Sequence of chain 52.A:
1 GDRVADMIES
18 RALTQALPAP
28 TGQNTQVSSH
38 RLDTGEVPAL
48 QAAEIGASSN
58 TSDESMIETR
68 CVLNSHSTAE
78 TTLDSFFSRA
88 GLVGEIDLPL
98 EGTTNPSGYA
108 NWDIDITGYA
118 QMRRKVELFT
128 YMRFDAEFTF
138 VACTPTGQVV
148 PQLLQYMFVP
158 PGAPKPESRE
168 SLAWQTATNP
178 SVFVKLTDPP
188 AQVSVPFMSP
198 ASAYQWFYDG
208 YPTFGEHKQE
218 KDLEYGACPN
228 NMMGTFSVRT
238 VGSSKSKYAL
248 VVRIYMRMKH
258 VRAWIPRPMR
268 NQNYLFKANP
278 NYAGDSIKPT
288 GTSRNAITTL

Binding-site contacts:
Ligand atom CAB contacts residue PHE131 of chain 52.A at 3.8 Å (hydrophobic).
Ligand atom CAH contacts residue VAL192 of chain 52.A at 3.5 Å (hydrophobic).
Ligand atom CAS contacts residue TYR201 of chain 52.A at 3.7 Å (hydrophobic).
Ligand atom CAS contacts residue ASN228 of chain 52.A at 3.8 Å.
Ligand atom CAK contacts residue PHE155 of chain 52.A at 2.9 Å (hydrophobic).
Ligand atom OAD contacts residue ILE113 of chain 52.A at 3.1 Å (h-bond).
Ligand atom CAJ contacts residue VAL192 of chain 52.A at 3.7 Å (hydrophobic).
Ligand atom CAF contacts residue GLN202 of chain 52.A at 3.5 Å.
Ligand atom CAH contacts residue PHE135 of chain 52.A at 3.4 Å (hydrophobic).
Ligand atom CAI contacts residue PHE155 of chain 52.A at 3.1 Å (hydrophobic).
Ligand atom CBB contacts residue ASN228 of chain 52.A at 3.7 Å.
Ligand atom CAZ contacts residue VAL192 of chain 52.A at 3.6 Å (hydrophobic).
Ligand atom OAW contacts residue MET195 of chain 52.A at 3.5 Å.
Ligand atom OAV contacts residue VAL190 of chain 52.A at 3.9 Å.
Ligand atom CAM contacts residue PRO177 of chain 52.A at 3.6 Å (hydrophobic).
Ligand atom CAA contacts residue VAL179 of chain 52.A at 3.1 Å (hydrophobic).
Ligand atom CAG contacts residue ASN228 of chain 52.A at 3.3 Å.
Ligand atom NBE contacts residue TRP203 of chain 52.A at 3.8 Å.
Ligand atom CAF contacts residue ASN228 of chain 52.A at 3.8 Å.
Ligand atom CAN contacts residue PHE135 of chain 52.A at 3.4 Å (hydrophobic).
Ligand atom CAM contacts residue PHE155 of chain 52.A at 3.8 Å (hydrophobic).
Ligand atom NAC contacts residue THR114 of chain 52.A at 3.1 Å (h-bond).
Ligand atom CAR contacts residue TYR201 of chain 52.A at 3.2 Å (hydrophobic).
Ligand atom CAE contacts residue PHE137 of chain 52.A at 3.9 Å (hydrophobic).
Ligand atom CAQ contacts residue ILE113 of chain 52.A at 3.9 Å (hydrophobic).
Ligand atom CAB contacts residue PHE135 of chain 52.A at 3.8 Å (hydrophobic).
Ligand atom CAG contacts residue GLN202 of chain 52.A at 3.5 Å.
Ligand atom CAL contacts residue THR114 of chain 52.A at 3.8 Å.
Ligand atom OAD contacts residue ASP112 of chain 52.A at 3.4 Å.
Ligand atom NAC contacts residue ALA275 of chain 52.A at 3.5 Å.
Ligand atom CAJ contacts residue PHE135 of chain 52.A at 3.1 Å (hydrophobic).
Ligand atom OAW contacts residue ILE111 of chain 52.A at 3.2 Å.
Ligand atom NAT contacts residue PHE155 of chain 52.A at 3.6 Å.
Ligand atom CAA contacts residue TYR153 of chain 52.A at 3.9 Å (hydrophobic).
Ligand atom CBA contacts residue ILE111 of chain 52.A at 3.7 Å (hydrophobic).
Ligand atom CAY contacts residue THR114 of chain 52.A at 3.8 Å.
Ligand atom CAA contacts residue SER178 of chain 52.A at 3.5 Å.
Ligand atom CAR contacts residue ASN228 of chain 52.A at 3.7 Å.
Ligand atom CAA contacts residue PRO177 of chain 52.A at 3.5 Å (hydrophobic).
Ligand atom CAF contacts residue TRP203 of chain 52.A at 3.7 Å (hydrophobic).

Sequence of chain 53.C:
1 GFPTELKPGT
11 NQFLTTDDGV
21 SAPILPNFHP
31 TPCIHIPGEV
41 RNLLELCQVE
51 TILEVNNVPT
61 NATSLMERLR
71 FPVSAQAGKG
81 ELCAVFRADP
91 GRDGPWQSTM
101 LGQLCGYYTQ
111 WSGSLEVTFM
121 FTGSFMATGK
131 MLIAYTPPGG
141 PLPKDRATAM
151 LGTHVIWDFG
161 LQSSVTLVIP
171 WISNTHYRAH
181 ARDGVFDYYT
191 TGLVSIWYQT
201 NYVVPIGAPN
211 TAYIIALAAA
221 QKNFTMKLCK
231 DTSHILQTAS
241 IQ

Sequence of chain 52.C:
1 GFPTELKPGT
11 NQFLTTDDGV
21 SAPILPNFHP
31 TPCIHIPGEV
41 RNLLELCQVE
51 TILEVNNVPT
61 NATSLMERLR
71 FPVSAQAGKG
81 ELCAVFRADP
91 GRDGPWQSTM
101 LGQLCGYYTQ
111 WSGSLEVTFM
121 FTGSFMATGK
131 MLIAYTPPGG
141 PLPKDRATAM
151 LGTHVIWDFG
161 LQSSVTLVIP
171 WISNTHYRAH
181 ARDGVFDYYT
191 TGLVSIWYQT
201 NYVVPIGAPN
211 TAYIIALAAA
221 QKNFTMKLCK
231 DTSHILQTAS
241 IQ

A small-molecule ligand and the protein it binds are described below.
Small molecule (SMILES): CCO/N=C/c1ccc(OCC[C@@H](C)CCN2CCN(c3ccnc(N)c3)C2=O)cc1